Binding-site contacts:
Ligand atom C28 contacts residue PHE456 of chain 1.A at 3.6 Å (hydrophobic).
Ligand atom C2 contacts residue TYR424 of chain 1.A at 3.9 Å (hydrophobic).
Ligand atom C20 contacts residue ALA452 of chain 1.A at 3.9 Å (hydrophobic).
Ligand atom O17 contacts residue PHE456 of chain 1.A at 3.6 Å.
Ligand atom O17 contacts residue GLN453 of chain 1.A at 3.0 Å (h-bond).
Ligand atom N18 contacts residue GLN453 of chain 1.A at 3.2 Å (h-bond).
Ligand atom N8 contacts residue PHE456 of chain 1.A at 4.0 Å.
Ligand atom C5 contacts residue TYR424 of chain 1.A at 3.6 Å (hydrophobic).
Ligand atom C29 contacts residue ALA452 of chain 1.A at 3.5 Å (hydrophobic).
Ligand atom C14 contacts residue PHE456 of chain 1.A at 3.8 Å (hydrophobic).
Ligand atom C11 contacts residue PHE456 of chain 1.A at 3.7 Å (hydrophobic).
Ligand atom N18 contacts residue ALA452 of chain 1.A at 3.5 Å (h-bond).
Ligand atom C2 contacts residue HIS252 of chain 1.A at 3.8 Å.
Ligand atom N9 contacts residue PHE251 of chain 1.A at 4.0 Å.
Ligand atom C11 contacts residue LEU420 of chain 1.A at 3.8 Å (hydrophobic).
Ligand atom C16 contacts residue GLN453 of chain 1.A at 3.6 Å.
Ligand atom N15 contacts residue GLN453 of chain 1.A at 2.7 Å (h-bond).
Ligand atom N13 contacts residue LEU420 of chain 1.A at 3.4 Å.
Ligand atom C12 contacts residue PHE456 of chain 1.A at 3.5 Å (hydrophobic).
Ligand atom C10 contacts residue PHE456 of chain 1.A at 4.0 Å (hydrophobic).
Ligand atom C10 contacts residue ILE403 of chain 1.A at 4.0 Å (hydrophobic).
Ligand atom N18 contacts residue LEU420 of chain 1.A at 3.6 Å.
Ligand atom C20 contacts residue TYR424 of chain 1.A at 4.0 Å (hydrophobic).
Ligand atom N15 contacts residue LEU420 of chain 1.A at 3.7 Å.
Ligand atom C25 contacts residue TYR424 of chain 1.A at 4.0 Å (hydrophobic).
Ligand atom C3 contacts residue TYR424 of chain 1.A at 3.5 Å (hydrophobic).
Ligand atom C19 contacts residue LEU420 of chain 1.A at 3.9 Å (hydrophobic).
Ligand atom C29 contacts residue PHE456 of chain 1.A at 3.7 Å (hydrophobic).
Ligand atom C4 contacts residue MET365 of chain 1.A at 3.9 Å (hydrophobic).
Ligand atom N18 contacts residue PHE456 of chain 1.A at 4.0 Å.
Ligand atom N13 contacts residue PHE456 of chain 1.A at 3.9 Å.
Ligand atom N15 contacts residue PHE456 of chain 1.A at 3.4 Å.
Ligand atom C16 contacts residue PHE456 of chain 1.A at 3.4 Å (hydrophobic).
Ligand atom C19 contacts residue TYR424 of chain 1.A at 4.0 Å (hydrophobic).
Ligand atom C3 contacts residue LEU420 of chain 1.A at 3.8 Å (hydrophobic).
Ligand atom C3 contacts residue HIS252 of chain 1.A at 4.0 Å.
Ligand atom C24 contacts residue PHE456 of chain 1.A at 4.0 Å (hydrophobic).
Ligand atom C14 contacts residue LEU420 of chain 1.A at 3.3 Å (hydrophobic).
Ligand atom C14 contacts residue GLN453 of chain 1.A at 3.4 Å.
Ligand atom C27 contacts residue PHE456 of chain 1.A at 3.8 Å (hydrophobic).

A small-molecule ligand and the protein it binds are described below.
Small molecule (SMILES): CC(Nc1nc2c(cnn2C2CCCC2)c(=O)[nH]1)c1ccc(Cl)cc1

Sequence of chain 1.A:
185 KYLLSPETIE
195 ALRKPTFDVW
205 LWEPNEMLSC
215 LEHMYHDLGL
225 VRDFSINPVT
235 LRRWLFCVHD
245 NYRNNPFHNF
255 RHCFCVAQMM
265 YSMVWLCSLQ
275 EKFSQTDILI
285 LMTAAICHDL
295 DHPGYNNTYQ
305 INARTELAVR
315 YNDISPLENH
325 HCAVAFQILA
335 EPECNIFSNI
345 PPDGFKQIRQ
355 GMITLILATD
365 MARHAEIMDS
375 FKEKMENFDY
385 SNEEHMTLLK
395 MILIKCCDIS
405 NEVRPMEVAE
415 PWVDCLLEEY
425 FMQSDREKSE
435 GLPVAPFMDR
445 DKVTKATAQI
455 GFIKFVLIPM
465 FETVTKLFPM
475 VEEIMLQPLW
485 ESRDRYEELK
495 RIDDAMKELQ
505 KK